Binding-site contacts:
Ligand atom C8 contacts residue ASN80 of chain 1.A at 4.3 Å.
Ligand atom N2 contacts residue ASN80 of chain 1.A at 3.0 Å (h-bond).
Ligand atom C3 contacts residue ASN80 of chain 1.A at 3.8 Å.
Ligand atom C1 contacts residue ASN80 of chain 1.A at 1.4 Å.
Ligand atom C4 contacts residue ASN80 of chain 1.A at 4.2 Å.
Ligand atom C2 contacts residue ASN80 of chain 1.A at 2.5 Å.
Ligand atom C7 contacts residue ASN80 of chain 1.A at 3.3 Å.
Ligand atom C5 contacts residue ASN80 of chain 1.A at 3.7 Å.
Ligand atom O5 contacts residue ASN80 of chain 1.A at 2.4 Å (h-bond).
Ligand atom O7 contacts residue ASN80 of chain 1.A at 2.9 Å (h-bond).

This small molecule binds to this protein.
Small molecule (SMILES): CC(=O)N[C@@H]1[C@@H](O)[C@H](O)[C@@H](CO)O[C@H]1O

Sequence of chain 1.A:
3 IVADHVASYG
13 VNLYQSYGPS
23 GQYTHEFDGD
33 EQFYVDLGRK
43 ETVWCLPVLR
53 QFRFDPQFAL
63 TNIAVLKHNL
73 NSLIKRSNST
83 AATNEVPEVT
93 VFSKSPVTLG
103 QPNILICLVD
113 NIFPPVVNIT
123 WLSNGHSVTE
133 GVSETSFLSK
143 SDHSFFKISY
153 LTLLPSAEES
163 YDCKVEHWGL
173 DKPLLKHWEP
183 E